Sequence of chain 1.F:
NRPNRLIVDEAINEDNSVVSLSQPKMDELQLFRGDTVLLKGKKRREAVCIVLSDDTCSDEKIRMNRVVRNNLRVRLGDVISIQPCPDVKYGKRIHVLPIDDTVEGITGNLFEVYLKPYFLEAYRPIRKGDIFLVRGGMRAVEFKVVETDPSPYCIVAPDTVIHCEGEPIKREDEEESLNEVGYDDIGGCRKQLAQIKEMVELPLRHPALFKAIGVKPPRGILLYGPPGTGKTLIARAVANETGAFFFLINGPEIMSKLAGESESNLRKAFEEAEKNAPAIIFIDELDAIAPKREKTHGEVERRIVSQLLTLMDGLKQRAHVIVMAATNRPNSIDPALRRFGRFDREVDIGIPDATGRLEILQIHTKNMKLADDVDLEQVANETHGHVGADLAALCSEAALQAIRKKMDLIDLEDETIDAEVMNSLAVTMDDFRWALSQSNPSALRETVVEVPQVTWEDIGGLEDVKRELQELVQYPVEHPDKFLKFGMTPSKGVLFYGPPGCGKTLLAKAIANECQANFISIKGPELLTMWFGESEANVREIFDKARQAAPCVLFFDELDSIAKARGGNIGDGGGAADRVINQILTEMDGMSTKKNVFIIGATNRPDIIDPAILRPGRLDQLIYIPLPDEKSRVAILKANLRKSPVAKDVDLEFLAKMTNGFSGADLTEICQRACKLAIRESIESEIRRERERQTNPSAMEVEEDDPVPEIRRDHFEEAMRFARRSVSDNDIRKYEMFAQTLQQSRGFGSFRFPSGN

Sequence of chain 1.E:
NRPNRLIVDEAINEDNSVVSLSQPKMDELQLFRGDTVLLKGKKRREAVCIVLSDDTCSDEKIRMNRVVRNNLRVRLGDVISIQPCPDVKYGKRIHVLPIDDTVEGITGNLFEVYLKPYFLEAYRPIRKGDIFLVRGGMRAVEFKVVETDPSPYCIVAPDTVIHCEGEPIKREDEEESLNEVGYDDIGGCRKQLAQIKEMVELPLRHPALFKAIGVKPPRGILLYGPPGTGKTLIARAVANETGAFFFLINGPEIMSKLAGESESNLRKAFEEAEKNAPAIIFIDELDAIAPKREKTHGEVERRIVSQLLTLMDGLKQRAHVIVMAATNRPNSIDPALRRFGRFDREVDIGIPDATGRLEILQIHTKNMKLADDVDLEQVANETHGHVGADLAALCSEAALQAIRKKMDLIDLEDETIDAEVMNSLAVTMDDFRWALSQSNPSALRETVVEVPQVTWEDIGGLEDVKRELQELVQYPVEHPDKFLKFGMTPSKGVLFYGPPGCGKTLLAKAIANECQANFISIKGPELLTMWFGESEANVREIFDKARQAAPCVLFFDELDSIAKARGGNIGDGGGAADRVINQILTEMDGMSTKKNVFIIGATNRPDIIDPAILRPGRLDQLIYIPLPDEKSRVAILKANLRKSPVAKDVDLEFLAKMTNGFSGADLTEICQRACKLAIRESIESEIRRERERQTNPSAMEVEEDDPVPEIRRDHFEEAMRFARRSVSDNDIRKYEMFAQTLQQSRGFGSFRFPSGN

Binding-site contacts:
Ligand atom O1B contacts residue GLY248 of chain 1.F at 3.2 Å (h-bond).
Ligand atom O3A contacts residue GLY248 of chain 1.F at 3.6 Å.
Ligand atom C6 contacts residue ILE380 of chain 1.F at 3.5 Å (hydrophobic).
Ligand atom O1B contacts residue THR249 of chain 1.F at 2.9 Å (h-bond).
Ligand atom O2A contacts residue LEU253 of chain 1.F at 3.7 Å.
Ligand atom O3B contacts residue GLY248 of chain 1.F at 3.1 Å (h-bond).
Ligand atom N6 contacts residue GLY207 of chain 1.F at 3.2 Å (h-bond).
Ligand atom O1B contacts residue LYS251 of chain 1.F at 3.2 Å (salt-bridge).
Ligand atom N1 contacts residue ILE380 of chain 1.F at 3.3 Å.
Ligand atom O2G contacts residue MG1 of chain 1.CA at 2.4 Å.
Ligand atom O3A contacts residue GLY250 of chain 1.F at 3.1 Å (h-bond).
Ligand atom O4' contacts residue ALA409 of chain 1.F at 3.5 Å.
Ligand atom PB contacts residue GLY248 of chain 1.F at 3.7 Å.
Ligand atom O2B contacts residue THR252 of chain 1.F at 3.4 Å (h-bond).
Ligand atom O2B contacts residue LYS251 of chain 1.F at 3.7 Å.
Ligand atom O2A contacts residue GLY250 of chain 1.F at 3.3 Å.
Ligand atom N7 contacts residue THR249 of chain 1.F at 3.5 Å (h-bond).
Ligand atom N6 contacts residue THR249 of chain 1.F at 3.9 Å.
Ligand atom C8 contacts residue GLY408 of chain 1.F at 3.5 Å.
Ligand atom C8 contacts residue ALA409 of chain 1.F at 3.5 Å (hydrophobic).
Ligand atom N1 contacts residue GLY207 of chain 1.F at 3.6 Å.
Ligand atom PA contacts residue GLY250 of chain 1.F at 3.9 Å.
Ligand atom O3G contacts residue ASN348 of chain 1.F at 3.4 Å (h-bond).
Ligand atom O2A contacts residue LYS251 of chain 1.F at 3.9 Å.
Ligand atom N7 contacts residue GLY248 of chain 1.F at 3.5 Å (h-bond).
Ligand atom O2A contacts residue THR252 of chain 1.F at 3.6 Å.
Ligand atom O1B contacts residue GLY250 of chain 1.F at 2.8 Å (h-bond).
Ligand atom O2' contacts residue LEU253 of chain 1.F at 3.9 Å.
Ligand atom N7 contacts residue GLY408 of chain 1.F at 3.5 Å.
Ligand atom C8 contacts residue GLY248 of chain 1.F at 3.2 Å.
Ligand atom O3G contacts residue LYS251 of chain 1.F at 3.6 Å (salt-bridge).
Ligand atom C5' contacts residue GLY248 of chain 1.F at 3.8 Å.
Ligand atom N1 contacts residue ILE206 of chain 1.F at 3.9 Å.
Ligand atom C2 contacts residue LEU253 of chain 1.F at 3.6 Å (hydrophobic).
Ligand atom PB contacts residue THR249 of chain 1.F at 3.9 Å.
Ligand atom N3 contacts residue LEU253 of chain 1.F at 3.5 Å.
Ligand atom PB contacts residue GLY250 of chain 1.F at 3.5 Å.
Ligand atom C2 contacts residue ASP205 of chain 1.F at 3.3 Å.
Ligand atom N6 contacts residue ILE380 of chain 1.F at 3.4 Å.
Ligand atom PG contacts residue MG1 of chain 1.CA at 3.8 Å.

This small molecule binds to this protein.
Small molecule (SMILES): Nc1ncnc2c1ncn2[C@@H]1O[C@H](COP(=O)(O)OP(=O)(O)OP(O)(O)=S)[C@@H](O)[C@H]1O